Binding-site contacts:
Ligand atom O5 contacts residue ASN233 of chain 1.A at 3.7 Å.
Ligand atom C5 contacts residue GLU160 of chain 1.A at 3.5 Å.
Ligand atom C3 contacts residue THR222 of chain 1.A at 4.2 Å.
Ligand atom O1 contacts residue GLU160 of chain 1.A at 2.7 Å (salt-bridge).
Ligand atom C2 contacts residue TYR221 of chain 1.A at 4.3 Å (hydrophobic).
Ligand atom O1 contacts residue ARG220 of chain 1.A at 3.0 Å (salt-bridge).
Ligand atom C2 contacts residue ARG220 of chain 1.A at 4.5 Å.
Ligand atom O4 contacts residue GLY223 of chain 1.A at 4.1 Å.
Ligand atom C4 contacts residue ASN159 of chain 1.A at 3.9 Å.
Ligand atom C4 contacts residue TYR221 of chain 1.A at 3.4 Å (hydrophobic).
Ligand atom O5 contacts residue ARG220 of chain 1.A at 4.4 Å.
Ligand atom C3 contacts residue ASN159 of chain 1.A at 4.2 Å.
Ligand atom C4 contacts residue ASN233 of chain 1.A at 4.1 Å.
Ligand atom C4 contacts residue GLY228 of chain 1.A at 3.4 Å.
Ligand atom O4 contacts residue TYR221 of chain 1.A at 4.2 Å.
Ligand atom C1 contacts residue ARG220 of chain 1.A at 4.2 Å.
Ligand atom O3 contacts residue THR222 of chain 1.A at 3.3 Å (h-bond).
Ligand atom O5 contacts residue ASN159 of chain 1.A at 4.4 Å.
Ligand atom C5 contacts residue GLY228 of chain 1.A at 3.6 Å.
Ligand atom C5 contacts residue ASN159 of chain 1.A at 3.5 Å.
Ligand atom O4 contacts residue ASN159 of chain 1.A at 2.7 Å (h-bond).
Ligand atom C2 contacts residue THR222 of chain 1.A at 4.2 Å.
Ligand atom C5 contacts residue TYR221 of chain 1.A at 4.0 Å (hydrophobic).
Ligand atom O3 contacts residue TYR221 of chain 1.A at 4.3 Å.
Ligand atom O1 contacts residue TYR217 of chain 1.A at 3.9 Å.
Ligand atom O4 contacts residue GLY228 of chain 1.A at 2.7 Å (h-bond).
Ligand atom C3 contacts residue TYR221 of chain 1.A at 4.2 Å (hydrophobic).
Ligand atom O5 contacts residue GLU160 of chain 1.A at 3.3 Å.
Ligand atom C1 contacts residue GLU160 of chain 1.A at 3.4 Å.
Ligand atom O5 contacts residue TYR221 of chain 1.A at 4.1 Å.
Ligand atom C4 contacts residue THR222 of chain 1.A at 4.2 Å.
Ligand atom C5 contacts residue ASN233 of chain 1.A at 3.6 Å.

Sequence of chain 1.A:
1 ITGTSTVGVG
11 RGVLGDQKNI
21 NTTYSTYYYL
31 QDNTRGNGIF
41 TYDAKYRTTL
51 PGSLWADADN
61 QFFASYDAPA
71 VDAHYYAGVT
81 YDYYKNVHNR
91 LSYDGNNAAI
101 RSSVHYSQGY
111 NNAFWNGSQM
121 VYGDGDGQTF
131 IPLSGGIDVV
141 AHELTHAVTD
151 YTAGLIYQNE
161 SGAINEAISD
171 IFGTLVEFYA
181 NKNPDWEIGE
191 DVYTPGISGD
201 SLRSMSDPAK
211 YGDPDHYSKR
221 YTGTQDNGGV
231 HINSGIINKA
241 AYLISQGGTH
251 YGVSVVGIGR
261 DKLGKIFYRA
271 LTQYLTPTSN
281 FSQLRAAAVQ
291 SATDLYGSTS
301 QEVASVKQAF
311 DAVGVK

A small-molecule ligand and the protein it binds are described below.
Small molecule (SMILES): O[C@@H]1[C@@H](O)[C@H](O)OC[C@H]1O